Binding-site contacts:
Ligand atom C8 contacts residue ARG326 of chain 1.A at 3.7 Å.
Ligand atom C7 contacts residue THR47 of chain 1.A at 4.4 Å.
Ligand atom C3 contacts residue ASN45 of chain 1.A at 3.8 Å.
Ligand atom O5 contacts residue ASN45 of chain 1.A at 2.3 Å (h-bond).
Ligand atom O7 contacts residue ARG326 of chain 1.A at 4.2 Å.
Ligand atom N2 contacts residue THR47 of chain 1.A at 3.6 Å.
Ligand atom C1 contacts residue ASN45 of chain 1.A at 1.4 Å.
Ligand atom C7 contacts residue ARG326 of chain 1.A at 4.1 Å.
Ligand atom O7 contacts residue ASN50 of chain 1.A at 4.2 Å.
Ligand atom C4 contacts residue ASN45 of chain 1.A at 4.2 Å.
Ligand atom N2 contacts residue ASN45 of chain 1.A at 2.4 Å (h-bond).
Ligand atom C8 contacts residue ASN45 of chain 1.A at 3.6 Å.
Ligand atom C2 contacts residue THR47 of chain 1.A at 4.4 Å.
Ligand atom C5 contacts residue ASN45 of chain 1.A at 3.6 Å.
Ligand atom C2 contacts residue ASN45 of chain 1.A at 2.5 Å.
Ligand atom N2 contacts residue ARG326 of chain 1.A at 4.4 Å.
Ligand atom C7 contacts residue ASN45 of chain 1.A at 3.4 Å.
Ligand atom O5 contacts residue ASN50 of chain 1.A at 4.4 Å.
Ligand atom C1 contacts residue ASN50 of chain 1.A at 3.9 Å.
Ligand atom O7 contacts residue ASN45 of chain 1.A at 4.4 Å.
Ligand atom C8 contacts residue THR47 of chain 1.A at 4.3 Å.
Ligand atom C5 contacts residue ASN50 of chain 1.A at 4.2 Å.
Ligand atom C1 contacts residue THR47 of chain 1.A at 4.4 Å.

Sequence of chain 1.A:
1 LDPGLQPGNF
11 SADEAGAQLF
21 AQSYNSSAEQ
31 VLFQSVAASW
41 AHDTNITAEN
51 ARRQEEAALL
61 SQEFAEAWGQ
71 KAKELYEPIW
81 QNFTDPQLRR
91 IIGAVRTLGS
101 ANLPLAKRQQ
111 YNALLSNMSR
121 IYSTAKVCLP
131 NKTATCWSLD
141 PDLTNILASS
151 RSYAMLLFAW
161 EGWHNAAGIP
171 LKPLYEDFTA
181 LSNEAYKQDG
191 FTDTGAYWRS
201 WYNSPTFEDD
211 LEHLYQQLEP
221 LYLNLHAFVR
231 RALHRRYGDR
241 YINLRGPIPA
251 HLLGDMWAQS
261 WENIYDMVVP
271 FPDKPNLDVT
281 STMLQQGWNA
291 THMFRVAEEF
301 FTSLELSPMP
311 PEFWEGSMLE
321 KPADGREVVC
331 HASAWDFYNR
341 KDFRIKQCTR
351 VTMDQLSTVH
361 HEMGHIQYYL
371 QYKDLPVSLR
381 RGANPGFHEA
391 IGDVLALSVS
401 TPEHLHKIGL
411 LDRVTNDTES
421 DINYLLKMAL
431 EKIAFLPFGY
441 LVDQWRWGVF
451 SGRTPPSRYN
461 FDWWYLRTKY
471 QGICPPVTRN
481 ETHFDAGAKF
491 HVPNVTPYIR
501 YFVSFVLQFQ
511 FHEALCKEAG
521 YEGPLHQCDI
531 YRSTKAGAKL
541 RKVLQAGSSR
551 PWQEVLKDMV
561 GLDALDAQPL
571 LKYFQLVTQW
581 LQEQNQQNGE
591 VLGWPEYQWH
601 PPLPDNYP

This protein binds this small molecule.
Small molecule (SMILES): CC(=O)N[C@H]1[C@H](O[C@H]2[C@H](O)[C@@H](NC(C)=O)CO[C@@H]2CO)O[C@H](CO)[C@@H](O[C@@H]2O[C@H](CO)[C@@H](O)[C@H](O[C@H]3O[C@H](CO)[C@@H](O)[C@H](O)[C@@H]3O)[C@@H]2O)[C@@H]1O